Sequence of chain 1.A:
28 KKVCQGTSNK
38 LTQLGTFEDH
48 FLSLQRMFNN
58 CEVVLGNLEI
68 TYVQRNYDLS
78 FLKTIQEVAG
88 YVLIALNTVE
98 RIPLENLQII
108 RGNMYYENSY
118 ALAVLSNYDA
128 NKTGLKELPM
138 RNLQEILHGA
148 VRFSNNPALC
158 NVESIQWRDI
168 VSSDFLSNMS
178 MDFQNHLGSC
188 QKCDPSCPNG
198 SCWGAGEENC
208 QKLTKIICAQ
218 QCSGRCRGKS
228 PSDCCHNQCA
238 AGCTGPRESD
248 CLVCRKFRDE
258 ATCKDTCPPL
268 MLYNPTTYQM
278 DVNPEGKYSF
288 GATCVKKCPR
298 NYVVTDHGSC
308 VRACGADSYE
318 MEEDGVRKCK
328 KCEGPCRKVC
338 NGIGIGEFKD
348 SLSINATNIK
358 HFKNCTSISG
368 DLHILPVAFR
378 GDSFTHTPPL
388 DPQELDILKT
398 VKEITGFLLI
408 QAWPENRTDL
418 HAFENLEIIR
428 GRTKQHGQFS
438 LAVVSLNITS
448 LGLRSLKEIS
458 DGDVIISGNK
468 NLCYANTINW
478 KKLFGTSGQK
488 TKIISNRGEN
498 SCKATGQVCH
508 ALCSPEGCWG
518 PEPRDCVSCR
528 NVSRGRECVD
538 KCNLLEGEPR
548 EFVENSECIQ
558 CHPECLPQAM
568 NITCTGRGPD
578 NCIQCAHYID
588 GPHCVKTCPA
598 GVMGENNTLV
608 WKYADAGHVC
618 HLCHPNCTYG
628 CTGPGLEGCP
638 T

Binding-site contacts:
Ligand atom C2 contacts residue ASN361 of chain 1.A at 2.4 Å.
Ligand atom N2 contacts residue ASN361 of chain 1.A at 2.9 Å (h-bond).
Ligand atom O7 contacts residue ASN361 of chain 1.A at 3.3 Å (h-bond).
Ligand atom C8 contacts residue ASN361 of chain 1.A at 4.5 Å.
Ligand atom C7 contacts residue ASN361 of chain 1.A at 3.3 Å.
Ligand atom C4 contacts residue ASN361 of chain 1.A at 4.2 Å.
Ligand atom C5 contacts residue ASN361 of chain 1.A at 3.6 Å.
Ligand atom O5 contacts residue ASN361 of chain 1.A at 2.3 Å (h-bond).
Ligand atom C8 contacts residue LYS360 of chain 1.A at 4.4 Å.
Ligand atom C1 contacts residue ASN361 of chain 1.A at 1.4 Å.
Ligand atom C3 contacts residue ASN361 of chain 1.A at 3.8 Å.

This small molecule binds to this protein.
Small molecule (SMILES): CC(=O)N[C@@H]1[C@@H](O)[C@H](O)[C@@H](CO)O[C@H]1O